The protein below binds the small molecule below.
Small molecule (SMILES): CC[C@@H](COc1ccccc1)O[P](C)(=O)Cl

Sequence of chain 1.A:
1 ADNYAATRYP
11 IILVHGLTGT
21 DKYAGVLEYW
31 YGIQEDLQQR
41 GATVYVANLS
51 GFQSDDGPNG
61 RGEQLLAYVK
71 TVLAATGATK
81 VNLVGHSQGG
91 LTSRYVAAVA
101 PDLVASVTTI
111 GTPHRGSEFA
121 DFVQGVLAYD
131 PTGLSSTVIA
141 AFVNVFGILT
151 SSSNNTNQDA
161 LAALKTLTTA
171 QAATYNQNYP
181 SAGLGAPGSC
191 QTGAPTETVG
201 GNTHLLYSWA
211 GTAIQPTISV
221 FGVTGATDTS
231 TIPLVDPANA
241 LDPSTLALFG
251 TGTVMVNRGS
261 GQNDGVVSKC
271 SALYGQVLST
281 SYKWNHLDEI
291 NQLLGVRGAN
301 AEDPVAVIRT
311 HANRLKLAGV

Binding-site contacts:
Ligand atom C5 contacts residue HIS286 of chain 1.A at 4.2 Å.
Ligand atom C4 contacts residue TYR29 of chain 1.A at 4.0 Å (hydrophobic).
Ligand atom C9 contacts residue LEU167 of chain 1.A at 4.2 Å (hydrophobic).
Ligand atom P contacts residue HIS286 of chain 1.A at 3.9 Å.
Ligand atom O2 contacts residue LEU17 of chain 1.A at 3.4 Å.
Ligand atom C4 contacts residue HIS286 of chain 1.A at 3.6 Å.
Ligand atom C8 contacts residue ALA120 of chain 1.A at 3.6 Å (hydrophobic).
Ligand atom C9 contacts residue VAL266 of chain 1.A at 4.1 Å (hydrophobic).
Ligand atom O2 contacts residue HIS286 of chain 1.A at 3.7 Å.
Ligand atom O1 contacts residue GLY16 of chain 1.A at 3.5 Å.
Ligand atom C2 contacts residue HIS286 of chain 1.A at 3.2 Å.
Ligand atom C3 contacts residue HIS286 of chain 1.A at 3.8 Å.
Ligand atom C7 contacts residue PHE119 of chain 1.A at 3.4 Å (hydrophobic).
Ligand atom P contacts residue GLN88 of chain 1.A at 3.3 Å.
Ligand atom C1 contacts residue LEU167 of chain 1.A at 4.2 Å (hydrophobic).
Ligand atom C4 contacts residue LEU287 of chain 1.A at 4.3 Å (hydrophobic).
Ligand atom P contacts residue SER87 of chain 1.A at 1.6 Å.
Ligand atom C3 contacts residue LEU17 of chain 1.A at 4.1 Å (hydrophobic).
Ligand atom O3 contacts residue LEU17 of chain 1.A at 3.5 Å.
Ligand atom C7 contacts residue ALA120 of chain 1.A at 3.9 Å (hydrophobic).
Ligand atom C8 contacts residue SER117 of chain 1.A at 3.7 Å.
Ligand atom C1 contacts residue PRO113 of chain 1.A at 4.0 Å (hydrophobic).
Ligand atom C10 contacts residue LEU17 of chain 1.A at 3.6 Å (hydrophobic).
Ligand atom C11 contacts residue LEU17 of chain 1.A at 3.5 Å (hydrophobic).
Ligand atom C8 contacts residue PHE119 of chain 1.A at 4.0 Å (hydrophobic).
Ligand atom C2 contacts residue VAL266 of chain 1.A at 4.3 Å (hydrophobic).
Ligand atom C4 contacts residue LEU17 of chain 1.A at 3.8 Å (hydrophobic).
Ligand atom C4 contacts residue HIS86 of chain 1.A at 4.2 Å.
Ligand atom O1 contacts residue GLN88 of chain 1.A at 2.8 Å (h-bond).
Ligand atom O2 contacts residue SER87 of chain 1.A at 2.6 Å (h-bond).
Ligand atom O1 contacts residue LEU17 of chain 1.A at 2.7 Å (h-bond).
Ligand atom C1 contacts residue SER87 of chain 1.A at 2.3 Å.
Ligand atom C1 contacts residue GLN88 of chain 1.A at 3.9 Å.
Ligand atom O1 contacts residue SER87 of chain 1.A at 2.7 Å (h-bond).
Ligand atom P contacts residue LEU17 of chain 1.A at 3.8 Å.
Ligand atom C2 contacts residue SER87 of chain 1.A at 3.4 Å.
Ligand atom C6 contacts residue PHE119 of chain 1.A at 3.9 Å (hydrophobic).
Ligand atom C5 contacts residue VAL266 of chain 1.A at 3.7 Å (hydrophobic).
Ligand atom C4 contacts residue SER87 of chain 1.A at 4.3 Å.
Ligand atom C9 contacts residue SER117 of chain 1.A at 4.0 Å.